A protein and the small-molecule ligand that binds it are described below.
Small molecule (SMILES): CC(=O)N[C@H]1[C@H]([C@H](O)[C@H](O)CO)O[C@@](O[C@@H]2[C@@H](O)[C@H](O)O[C@H](CO)[C@@H]2O)(C(=O)O)C[C@@H]1O

Binding-site contacts:
Ligand atom C10 contacts residue VAL48 of chain 1.J at 4.2 Å (hydrophobic).
Ligand atom N5 contacts residue ARG56 of chain 1.J at 3.4 Å (salt-bridge).
Ligand atom C7 contacts residue THR47 of chain 1.J at 3.8 Å.
Ligand atom C11 contacts residue THR47 of chain 1.J at 3.8 Å.
Ligand atom C10 contacts residue ARG56 of chain 1.J at 3.3 Å.
Ligand atom C4 contacts residue ARG56 of chain 1.J at 3.5 Å.
Ligand atom O10 contacts residue ARG56 of chain 1.J at 3.0 Å (salt-bridge).
Ligand atom C9 contacts residue THR47 of chain 1.J at 4.4 Å.
Ligand atom C10 contacts residue ALA49 of chain 1.J at 3.9 Å (hydrophobic).
Ligand atom C9 contacts residue ARG111 of chain 1.I at 3.5 Å.
Ligand atom C11 contacts residue ARG56 of chain 1.J at 3.5 Å.
Ligand atom O7 contacts residue THR50 of chain 1.J at 4.0 Å.
Ligand atom O8 contacts residue THR47 of chain 1.J at 3.5 Å.
Ligand atom C4 contacts residue THR47 of chain 1.J at 4.2 Å.
Ligand atom N5 contacts residue THR47 of chain 1.J at 3.1 Å (h-bond).
Ligand atom O10 contacts residue THR54 of chain 1.J at 3.1 Å (h-bond).
Ligand atom C8 contacts residue THR47 of chain 1.J at 4.1 Å.
Ligand atom C9 contacts residue VAL48 of chain 1.J at 3.4 Å (hydrophobic).
Ligand atom O9 contacts residue ARG111 of chain 1.I at 2.9 Å (salt-bridge).
Ligand atom C6 contacts residue THR47 of chain 1.J at 3.6 Å.
Ligand atom C10 contacts residue PRO57 of chain 1.J at 4.3 Å (hydrophobic).
Ligand atom C11 contacts residue ALA49 of chain 1.J at 3.7 Å (hydrophobic).
Ligand atom O4 contacts residue ARG56 of chain 1.J at 2.5 Å (salt-bridge).
Ligand atom C11 contacts residue HIS106 of chain 1.I at 3.8 Å.
Ligand atom C11 contacts residue PRO57 of chain 1.J at 3.8 Å (hydrophobic).
Ligand atom O10 contacts residue ASP55 of chain 1.J at 3.7 Å.
Ligand atom O9 contacts residue THR47 of chain 1.J at 3.5 Å.
Ligand atom C8 contacts residue VAL48 of chain 1.J at 3.9 Å (hydrophobic).
Ligand atom O1A contacts residue THR47 of chain 1.J at 4.0 Å.
Ligand atom O10 contacts residue ALA49 of chain 1.J at 3.7 Å.
Ligand atom C7 contacts residue VAL48 of chain 1.J at 3.2 Å (hydrophobic).
Ligand atom C11 contacts residue ASP55 of chain 1.J at 3.6 Å.
Ligand atom C11 contacts residue VAL48 of chain 1.J at 4.0 Å (hydrophobic).
Ligand atom O7 contacts residue ALA49 of chain 1.J at 4.0 Å.
Ligand atom C10 contacts residue THR47 of chain 1.J at 4.0 Å.
Ligand atom O7 contacts residue VAL48 of chain 1.J at 2.8 Å (h-bond).
Ligand atom C10 contacts residue THR54 of chain 1.J at 4.3 Å.
Ligand atom C5 contacts residue THR47 of chain 1.J at 3.8 Å.
Ligand atom O9 contacts residue VAL48 of chain 1.J at 3.0 Å (h-bond).
Ligand atom C5 contacts residue ARG56 of chain 1.J at 4.1 Å.

Sequence of chain 1.I:
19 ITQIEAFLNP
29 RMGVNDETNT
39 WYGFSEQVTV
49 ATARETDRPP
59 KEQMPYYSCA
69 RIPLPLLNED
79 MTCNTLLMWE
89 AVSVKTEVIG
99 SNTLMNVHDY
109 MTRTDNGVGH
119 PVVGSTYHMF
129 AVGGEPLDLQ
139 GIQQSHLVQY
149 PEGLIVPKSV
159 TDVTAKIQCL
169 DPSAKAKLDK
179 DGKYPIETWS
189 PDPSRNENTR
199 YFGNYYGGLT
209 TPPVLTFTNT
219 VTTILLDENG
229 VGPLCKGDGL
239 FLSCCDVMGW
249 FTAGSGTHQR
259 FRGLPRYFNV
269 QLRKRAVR

Sequence of chain 1.J:
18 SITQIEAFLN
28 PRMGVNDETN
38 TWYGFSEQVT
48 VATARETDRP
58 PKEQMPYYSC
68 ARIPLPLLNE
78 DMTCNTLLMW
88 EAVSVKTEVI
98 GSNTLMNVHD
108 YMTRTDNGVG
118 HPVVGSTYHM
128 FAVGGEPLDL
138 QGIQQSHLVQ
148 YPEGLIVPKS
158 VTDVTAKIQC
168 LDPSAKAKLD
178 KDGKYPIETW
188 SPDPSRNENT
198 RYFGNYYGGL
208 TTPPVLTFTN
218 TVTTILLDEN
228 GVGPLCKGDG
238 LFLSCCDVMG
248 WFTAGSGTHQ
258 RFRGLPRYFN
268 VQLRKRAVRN